Sequence of chain 1.B:
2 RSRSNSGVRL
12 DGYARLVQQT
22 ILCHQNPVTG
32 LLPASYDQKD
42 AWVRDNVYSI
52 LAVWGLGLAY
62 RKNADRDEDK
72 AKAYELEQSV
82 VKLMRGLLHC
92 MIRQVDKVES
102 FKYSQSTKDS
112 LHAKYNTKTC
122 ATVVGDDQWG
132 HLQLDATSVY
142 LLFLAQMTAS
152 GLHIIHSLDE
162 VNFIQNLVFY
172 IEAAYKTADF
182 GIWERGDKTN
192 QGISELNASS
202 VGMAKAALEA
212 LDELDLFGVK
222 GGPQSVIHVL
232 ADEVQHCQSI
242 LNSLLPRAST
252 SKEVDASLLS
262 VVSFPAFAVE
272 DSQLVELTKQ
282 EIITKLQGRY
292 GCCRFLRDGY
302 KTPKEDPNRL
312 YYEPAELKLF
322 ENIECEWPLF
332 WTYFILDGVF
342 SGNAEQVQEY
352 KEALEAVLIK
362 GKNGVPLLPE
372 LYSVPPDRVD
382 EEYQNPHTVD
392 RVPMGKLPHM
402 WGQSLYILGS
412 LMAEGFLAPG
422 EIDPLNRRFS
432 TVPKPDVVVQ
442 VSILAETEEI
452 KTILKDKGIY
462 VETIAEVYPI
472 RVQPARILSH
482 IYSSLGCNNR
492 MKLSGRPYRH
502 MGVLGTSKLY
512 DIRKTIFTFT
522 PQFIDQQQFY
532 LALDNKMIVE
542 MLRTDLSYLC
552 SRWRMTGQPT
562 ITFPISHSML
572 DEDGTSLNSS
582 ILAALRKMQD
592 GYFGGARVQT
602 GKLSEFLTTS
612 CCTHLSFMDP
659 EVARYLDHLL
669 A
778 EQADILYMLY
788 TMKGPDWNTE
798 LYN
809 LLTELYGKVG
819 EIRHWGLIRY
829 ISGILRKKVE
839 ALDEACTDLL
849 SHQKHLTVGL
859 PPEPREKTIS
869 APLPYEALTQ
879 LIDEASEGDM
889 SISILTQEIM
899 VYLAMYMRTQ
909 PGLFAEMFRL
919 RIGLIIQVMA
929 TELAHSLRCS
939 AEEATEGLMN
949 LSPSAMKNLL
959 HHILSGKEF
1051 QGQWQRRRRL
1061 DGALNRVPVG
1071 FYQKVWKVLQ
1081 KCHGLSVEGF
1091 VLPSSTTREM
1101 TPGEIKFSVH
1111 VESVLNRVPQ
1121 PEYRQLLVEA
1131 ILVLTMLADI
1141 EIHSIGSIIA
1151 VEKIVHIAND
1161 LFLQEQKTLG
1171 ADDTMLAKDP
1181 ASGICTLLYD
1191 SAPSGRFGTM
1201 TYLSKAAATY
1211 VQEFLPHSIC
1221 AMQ

Binding-site contacts:
Ligand atom C4 contacts residue ARG330 of chain 1.P at 3.7 Å.
Ligand atom C13 contacts residue GLU1141 of chain 1.B at 4.0 Å.
Ligand atom C8 contacts residue VAL1211 of chain 1.B at 3.0 Å (hydrophobic).
Ligand atom C7 contacts residue LEU1137 of chain 1.B at 4.3 Å (hydrophobic).
Ligand atom C6 contacts residue VAL1211 of chain 1.B at 3.5 Å (hydrophobic).
Ligand atom C14 contacts residue GLU1141 of chain 1.B at 4.3 Å.
Ligand atom C1 contacts residue GLU1141 of chain 1.B at 3.9 Å.
Ligand atom C1 contacts residue LEU1137 of chain 1.B at 4.0 Å (hydrophobic).
Ligand atom C14 contacts residue LYS1081 of chain 1.B at 3.2 Å.
Ligand atom C2 contacts residue CYS1220 of chain 1.B at 2.9 Å (hydrophobic).
Ligand atom C13 contacts residue ALA1138 of chain 1.B at 4.0 Å (hydrophobic).
Ligand atom C12 contacts residue ALA1138 of chain 1.B at 3.8 Å (hydrophobic).
Ligand atom C15 contacts residue LYS1081 of chain 1.B at 3.8 Å.
Ligand atom C15 contacts residue CYS1082 of chain 1.B at 4.2 Å (hydrophobic).
Ligand atom C10 contacts residue VAL1211 of chain 1.B at 1.7 Å (hydrophobic).
Ligand atom C9 contacts residue GLU1141 of chain 1.B at 3.1 Å.
Ligand atom C10 contacts residue ALA1207 of chain 1.B at 4.2 Å (hydrophobic).
Ligand atom C5 contacts residue ALA1207 of chain 1.B at 4.0 Å (hydrophobic).
Ligand atom C2 contacts residue LEU1137 of chain 1.B at 3.5 Å (hydrophobic).
Ligand atom C3 contacts residue CYS1220 of chain 1.B at 3.4 Å (hydrophobic).
Ligand atom C15 contacts residue ALA1138 of chain 1.B at 3.0 Å (hydrophobic).
Ligand atom C15 contacts residue VAL1078 of chain 1.B at 4.2 Å (hydrophobic).
Ligand atom C6 contacts residue ALA1207 of chain 1.B at 4.0 Å (hydrophobic).
Ligand atom C2 contacts residue GLU1141 of chain 1.B at 4.1 Å.
Ligand atom C12 contacts residue LEU1134 of chain 1.B at 4.1 Å (hydrophobic).
Ligand atom C1 contacts residue ILE1140 of chain 1.B at 3.9 Å (hydrophobic).
Ligand atom C3 contacts residue LEU1137 of chain 1.B at 4.0 Å (hydrophobic).
Ligand atom C14 contacts residue SER1144 of chain 1.B at 3.9 Å.
Ligand atom C14 contacts residue HIS1143 of chain 1.B at 3.9 Å.
Ligand atom C14 contacts residue ILE1145 of chain 1.B at 3.9 Å (hydrophobic).
Ligand atom C8 contacts residue GLU1141 of chain 1.B at 2.8 Å.
Ligand atom C4 contacts residue ALA1208 of chain 1.B at 3.4 Å (hydrophobic).
Ligand atom C1 contacts residue CYS1220 of chain 1.B at 1.5 Å (hydrophobic).
Ligand atom C5 contacts residue ALA1208 of chain 1.B at 4.1 Å (hydrophobic).
Ligand atom C7 contacts residue GLU1141 of chain 1.B at 3.0 Å.
Ligand atom C9 contacts residue VAL1211 of chain 1.B at 3.5 Å (hydrophobic).
Ligand atom C10 contacts residue GLU1141 of chain 1.B at 3.8 Å.
Ligand atom C7 contacts residue VAL1211 of chain 1.B at 3.6 Å (hydrophobic).
Ligand atom C5 contacts residue LEU1137 of chain 1.B at 3.7 Å (hydrophobic).
Ligand atom C6 contacts residue GLU1141 of chain 1.B at 3.2 Å.

This small molecule binds to this protein.
Small molecule (SMILES): C/C=C(\C)CC/C=C(\C)CCC=C(C)C

Sequence of chain 1.P:
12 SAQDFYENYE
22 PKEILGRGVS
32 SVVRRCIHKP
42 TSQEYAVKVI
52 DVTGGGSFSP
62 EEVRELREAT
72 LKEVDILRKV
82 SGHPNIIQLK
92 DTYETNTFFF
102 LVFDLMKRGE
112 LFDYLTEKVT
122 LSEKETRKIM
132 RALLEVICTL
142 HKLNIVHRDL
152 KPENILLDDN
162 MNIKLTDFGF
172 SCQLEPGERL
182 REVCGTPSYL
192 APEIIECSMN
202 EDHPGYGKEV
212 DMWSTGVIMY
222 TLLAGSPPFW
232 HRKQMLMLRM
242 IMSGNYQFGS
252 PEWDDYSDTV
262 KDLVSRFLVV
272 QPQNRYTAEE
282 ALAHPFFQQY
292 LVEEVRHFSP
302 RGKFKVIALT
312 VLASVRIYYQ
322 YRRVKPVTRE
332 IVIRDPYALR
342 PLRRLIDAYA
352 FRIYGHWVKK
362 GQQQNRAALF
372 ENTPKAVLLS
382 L